The small molecule below binds the protein below.
Small molecule (SMILES): CN1CCC[C@H]1c1cccnc1

Sequence of chain 1.F:
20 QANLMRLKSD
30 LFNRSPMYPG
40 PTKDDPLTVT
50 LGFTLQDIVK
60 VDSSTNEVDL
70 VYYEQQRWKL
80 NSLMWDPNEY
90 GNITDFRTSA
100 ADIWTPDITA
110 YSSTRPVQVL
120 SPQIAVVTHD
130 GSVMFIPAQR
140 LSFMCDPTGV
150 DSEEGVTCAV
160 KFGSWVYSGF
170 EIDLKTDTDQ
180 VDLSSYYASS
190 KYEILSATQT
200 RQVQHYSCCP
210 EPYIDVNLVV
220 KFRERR

Binding-site contacts:
Ligand atom C3 contacts residue ILE135 of chain 1.G at 4.1 Å (hydrophobic).
Ligand atom C5 contacts residue VAL165 of chain 1.F at 3.7 Å (hydrophobic).
Ligand atom C7 contacts residue TRP164 of chain 1.F at 4.1 Å (hydrophobic).
Ligand atom N2 contacts residue TRP164 of chain 1.F at 2.8 Å (h-bond).
Ligand atom C5 contacts residue VAL125 of chain 1.G at 4.0 Å (hydrophobic).
Ligand atom N1 contacts residue VAL165 of chain 1.F at 3.5 Å.
Ligand atom C9 contacts residue TYR205 of chain 1.F at 4.2 Å (hydrophobic).
Ligand atom C10 contacts residue TYR212 of chain 1.F at 3.4 Å (hydrophobic).
Ligand atom C8 contacts residue TYR72 of chain 1.G at 3.7 Å (hydrophobic).
Ligand atom C8 contacts residue TRP164 of chain 1.F at 3.8 Å (hydrophobic).
Ligand atom C2 contacts residue ILE135 of chain 1.G at 3.8 Å (hydrophobic).
Ligand atom C2 contacts residue CYS207 of chain 1.F at 4.2 Å (hydrophobic).
Ligand atom N1 contacts residue ILE135 of chain 1.G at 3.8 Å.
Ligand atom C7 contacts residue ILE135 of chain 1.G at 3.9 Å (hydrophobic).
Ligand atom C9 contacts residue TRP164 of chain 1.F at 3.8 Å (hydrophobic).
Ligand atom C3 contacts residue CYS207 of chain 1.F at 3.9 Å (hydrophobic).
Ligand atom N2 contacts residue TYR110 of chain 1.F at 3.7 Å.
Ligand atom C4 contacts residue VAL165 of chain 1.F at 4.0 Å (hydrophobic).
Ligand atom C3 contacts residue CYS208 of chain 1.F at 3.8 Å (hydrophobic).
Ligand atom C4 contacts residue TRP164 of chain 1.F at 4.1 Å (hydrophobic).
Ligand atom C10 contacts residue TYR110 of chain 1.F at 3.4 Å (hydrophobic).
Ligand atom C5 contacts residue MET133 of chain 1.G at 4.2 Å (hydrophobic).
Ligand atom C7 contacts residue CYS207 of chain 1.F at 4.0 Å (hydrophobic).
Ligand atom C7 contacts residue TYR72 of chain 1.G at 4.1 Å (hydrophobic).
Ligand atom C1 contacts residue ILE135 of chain 1.G at 3.7 Å (hydrophobic).
Ligand atom C4 contacts residue VAL125 of chain 1.G at 4.1 Å (hydrophobic).
Ligand atom C5 contacts residue TRP164 of chain 1.F at 4.2 Å (hydrophobic).
Ligand atom C10 contacts residue TRP164 of chain 1.F at 3.1 Å (hydrophobic).
Ligand atom C1 contacts residue TRP164 of chain 1.F at 3.2 Å (hydrophobic).
Ligand atom C9 contacts residue TYR110 of chain 1.F at 3.5 Å (hydrophobic).
Ligand atom N1 contacts residue TRP164 of chain 1.F at 3.8 Å.
Ligand atom C3 contacts residue MET133 of chain 1.G at 4.1 Å (hydrophobic).
Ligand atom C6 contacts residue CYS207 of chain 1.F at 3.7 Å (hydrophobic).
Ligand atom C10 contacts residue TYR205 of chain 1.F at 3.9 Å (hydrophobic).
Ligand atom C3 contacts residue TRP164 of chain 1.F at 3.6 Å (hydrophobic).
Ligand atom C2 contacts residue TRP164 of chain 1.F at 3.1 Å (hydrophobic).
Ligand atom C3 contacts residue TYR212 of chain 1.F at 3.6 Å (hydrophobic).
Ligand atom C6 contacts residue TRP164 of chain 1.F at 3.5 Å (hydrophobic).
Ligand atom C4 contacts residue MET133 of chain 1.G at 3.6 Å (hydrophobic).
Ligand atom C4 contacts residue TYR212 of chain 1.F at 3.9 Å (hydrophobic).

Sequence of chain 1.G:
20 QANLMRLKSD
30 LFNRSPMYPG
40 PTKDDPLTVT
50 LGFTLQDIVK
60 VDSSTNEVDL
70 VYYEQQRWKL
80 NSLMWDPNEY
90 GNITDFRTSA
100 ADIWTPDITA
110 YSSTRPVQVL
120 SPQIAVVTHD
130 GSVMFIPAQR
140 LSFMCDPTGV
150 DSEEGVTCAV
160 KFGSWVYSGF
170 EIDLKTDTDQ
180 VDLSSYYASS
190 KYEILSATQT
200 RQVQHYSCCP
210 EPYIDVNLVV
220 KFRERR